The small molecule below binds the protein below.
Small molecule (SMILES): CC(=O)N[C@@H]1[C@@H](O)[C@H](O)[C@@H](CO)O[C@H]1O

Binding-site contacts:
Ligand atom C2 contacts residue ASN315 of chain 46.B at 2.5 Å.
Ligand atom O7 contacts residue ASN315 of chain 46.B at 4.2 Å.
Ligand atom O5 contacts residue THR313 of chain 46.B at 4.3 Å.
Ligand atom O5 contacts residue VAL314 of chain 46.B at 3.8 Å.
Ligand atom C6 contacts residue ASN315 of chain 46.B at 4.5 Å.
Ligand atom C1 contacts residue VAL314 of chain 46.B at 4.4 Å (hydrophobic).
Ligand atom C4 contacts residue ASN315 of chain 46.B at 4.3 Å.
Ligand atom C1 contacts residue ASN315 of chain 46.B at 1.4 Å.
Ligand atom C8 contacts residue ILE281 of chain 46.B at 4.5 Å (hydrophobic).
Ligand atom O5 contacts residue ASN315 of chain 46.B at 2.4 Å (h-bond).
Ligand atom C3 contacts residue ASN315 of chain 46.B at 3.8 Å.
Ligand atom C7 contacts residue ASN315 of chain 46.B at 3.3 Å.
Ligand atom N2 contacts residue ASN315 of chain 46.B at 2.8 Å (h-bond).
Ligand atom C6 contacts residue THR313 of chain 46.B at 4.5 Å.
Ligand atom C8 contacts residue ASN315 of chain 46.B at 3.5 Å.
Ligand atom C5 contacts residue ASN315 of chain 46.B at 3.7 Å.

Sequence of chain 46.B:
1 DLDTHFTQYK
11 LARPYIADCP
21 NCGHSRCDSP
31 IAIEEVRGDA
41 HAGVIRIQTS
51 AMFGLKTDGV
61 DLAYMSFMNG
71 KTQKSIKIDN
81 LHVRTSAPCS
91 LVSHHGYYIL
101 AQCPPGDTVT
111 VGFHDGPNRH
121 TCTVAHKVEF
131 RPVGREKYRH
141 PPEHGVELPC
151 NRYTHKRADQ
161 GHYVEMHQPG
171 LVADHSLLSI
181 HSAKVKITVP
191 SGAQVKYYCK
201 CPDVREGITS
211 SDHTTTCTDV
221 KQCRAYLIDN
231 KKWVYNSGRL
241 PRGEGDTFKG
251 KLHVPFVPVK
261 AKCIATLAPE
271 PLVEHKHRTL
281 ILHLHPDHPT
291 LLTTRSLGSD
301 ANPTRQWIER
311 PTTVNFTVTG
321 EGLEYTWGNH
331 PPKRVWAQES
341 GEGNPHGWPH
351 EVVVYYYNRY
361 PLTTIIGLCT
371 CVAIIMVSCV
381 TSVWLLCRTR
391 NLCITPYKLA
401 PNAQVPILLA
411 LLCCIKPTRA